Sequence of chain 1.B:
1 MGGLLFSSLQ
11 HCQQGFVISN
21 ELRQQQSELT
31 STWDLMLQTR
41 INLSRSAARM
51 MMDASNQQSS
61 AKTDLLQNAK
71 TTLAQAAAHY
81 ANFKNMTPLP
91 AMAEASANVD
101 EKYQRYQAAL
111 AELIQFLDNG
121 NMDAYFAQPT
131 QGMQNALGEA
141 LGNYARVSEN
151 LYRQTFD

The protein below binds the small molecule below.
Small molecule (SMILES): N[C@@H](CC(=O)O)C(=O)O

Binding-site contacts:
Ligand atom OD2 contacts residue TYR125 of chain 1.A at 4.1 Å.
Ligand atom N contacts residue THR130 of chain 1.A at 2.9 Å (h-bond).
Ligand atom C contacts residue THR130 of chain 1.A at 3.3 Å.
Ligand atom O contacts residue ARG40 of chain 1.A at 3.0 Å (salt-bridge).
Ligand atom CA contacts residue LEU113 of chain 1.A at 4.1 Å (hydrophobic).
Ligand atom CA contacts residue TYR125 of chain 1.A at 3.3 Å (hydrophobic).
Ligand atom OD2 contacts residue ARG49 of chain 1.B at 2.9 Å (salt-bridge).
Ligand atom O contacts residue THR130 of chain 1.A at 4.0 Å.
Ligand atom OD2 contacts residue ARG45 of chain 1.B at 3.5 Å (salt-bridge).
Ligand atom N contacts residue PHE126 of chain 1.A at 3.8 Å.
Ligand atom CA contacts residue GLN128 of chain 1.A at 4.4 Å.
Ligand atom N contacts residue GLN128 of chain 1.A at 3.0 Å (h-bond).
Ligand atom C contacts residue LEU113 of chain 1.A at 4.4 Å (hydrophobic).
Ligand atom O contacts residue LEU113 of chain 1.A at 4.1 Å.
Ligand atom OXT contacts residue THR130 of chain 1.A at 3.3 Å (h-bond).
Ligand atom O contacts residue TYR125 of chain 1.A at 4.3 Å.
Ligand atom C contacts residue ARG45 of chain 1.B at 3.7 Å.
Ligand atom OD1 contacts residue TYR125 of chain 1.A at 4.4 Å.
Ligand atom N contacts residue LEU113 of chain 1.A at 4.1 Å.
Ligand atom CB contacts residue PHE126 of chain 1.A at 4.3 Å (hydrophobic).
Ligand atom OXT contacts residue ARG40 of chain 1.A at 3.0 Å (salt-bridge).
Ligand atom CB contacts residue TYR125 of chain 1.A at 3.4 Å (hydrophobic).
Ligand atom N contacts residue TYR125 of chain 1.A at 2.8 Å (h-bond).
Ligand atom C contacts residue ARG40 of chain 1.A at 3.6 Å.
Ligand atom OD1 contacts residue ARG45 of chain 1.B at 3.1 Å (salt-bridge).
Ligand atom OD2 contacts residue PHE126 of chain 1.A at 3.5 Å.
Ligand atom CG contacts residue PHE126 of chain 1.A at 3.9 Å (hydrophobic).
Ligand atom CG contacts residue TYR125 of chain 1.A at 4.2 Å (hydrophobic).
Ligand atom CA contacts residue THR130 of chain 1.A at 3.4 Å.
Ligand atom OXT contacts residue GLN128 of chain 1.A at 4.4 Å.
Ligand atom CB contacts residue ARG45 of chain 1.B at 4.4 Å.
Ligand atom CG contacts residue ARG49 of chain 1.B at 3.5 Å.
Ligand atom OD1 contacts residue ARG49 of chain 1.B at 2.7 Å (salt-bridge).
Ligand atom OXT contacts residue ARG45 of chain 1.B at 3.2 Å (salt-bridge).
Ligand atom OD1 contacts residue PHE126 of chain 1.A at 3.5 Å (h-bond).
Ligand atom O contacts residue ARG45 of chain 1.B at 4.1 Å.
Ligand atom CG contacts residue ARG45 of chain 1.B at 3.5 Å.

Sequence of chain 1.A:
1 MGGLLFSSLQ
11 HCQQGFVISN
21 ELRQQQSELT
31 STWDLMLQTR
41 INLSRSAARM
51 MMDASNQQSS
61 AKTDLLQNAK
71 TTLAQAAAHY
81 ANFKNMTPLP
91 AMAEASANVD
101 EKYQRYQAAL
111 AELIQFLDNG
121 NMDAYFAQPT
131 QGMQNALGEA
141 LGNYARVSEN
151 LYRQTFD